A small-molecule ligand and the protein it binds are described below.
Small molecule (SMILES): CC(=O)N[C@@H]1[C@@H](O)[C@H](O)[C@@H](CO)O[C@H]1O

Sequence of chain 1.D:
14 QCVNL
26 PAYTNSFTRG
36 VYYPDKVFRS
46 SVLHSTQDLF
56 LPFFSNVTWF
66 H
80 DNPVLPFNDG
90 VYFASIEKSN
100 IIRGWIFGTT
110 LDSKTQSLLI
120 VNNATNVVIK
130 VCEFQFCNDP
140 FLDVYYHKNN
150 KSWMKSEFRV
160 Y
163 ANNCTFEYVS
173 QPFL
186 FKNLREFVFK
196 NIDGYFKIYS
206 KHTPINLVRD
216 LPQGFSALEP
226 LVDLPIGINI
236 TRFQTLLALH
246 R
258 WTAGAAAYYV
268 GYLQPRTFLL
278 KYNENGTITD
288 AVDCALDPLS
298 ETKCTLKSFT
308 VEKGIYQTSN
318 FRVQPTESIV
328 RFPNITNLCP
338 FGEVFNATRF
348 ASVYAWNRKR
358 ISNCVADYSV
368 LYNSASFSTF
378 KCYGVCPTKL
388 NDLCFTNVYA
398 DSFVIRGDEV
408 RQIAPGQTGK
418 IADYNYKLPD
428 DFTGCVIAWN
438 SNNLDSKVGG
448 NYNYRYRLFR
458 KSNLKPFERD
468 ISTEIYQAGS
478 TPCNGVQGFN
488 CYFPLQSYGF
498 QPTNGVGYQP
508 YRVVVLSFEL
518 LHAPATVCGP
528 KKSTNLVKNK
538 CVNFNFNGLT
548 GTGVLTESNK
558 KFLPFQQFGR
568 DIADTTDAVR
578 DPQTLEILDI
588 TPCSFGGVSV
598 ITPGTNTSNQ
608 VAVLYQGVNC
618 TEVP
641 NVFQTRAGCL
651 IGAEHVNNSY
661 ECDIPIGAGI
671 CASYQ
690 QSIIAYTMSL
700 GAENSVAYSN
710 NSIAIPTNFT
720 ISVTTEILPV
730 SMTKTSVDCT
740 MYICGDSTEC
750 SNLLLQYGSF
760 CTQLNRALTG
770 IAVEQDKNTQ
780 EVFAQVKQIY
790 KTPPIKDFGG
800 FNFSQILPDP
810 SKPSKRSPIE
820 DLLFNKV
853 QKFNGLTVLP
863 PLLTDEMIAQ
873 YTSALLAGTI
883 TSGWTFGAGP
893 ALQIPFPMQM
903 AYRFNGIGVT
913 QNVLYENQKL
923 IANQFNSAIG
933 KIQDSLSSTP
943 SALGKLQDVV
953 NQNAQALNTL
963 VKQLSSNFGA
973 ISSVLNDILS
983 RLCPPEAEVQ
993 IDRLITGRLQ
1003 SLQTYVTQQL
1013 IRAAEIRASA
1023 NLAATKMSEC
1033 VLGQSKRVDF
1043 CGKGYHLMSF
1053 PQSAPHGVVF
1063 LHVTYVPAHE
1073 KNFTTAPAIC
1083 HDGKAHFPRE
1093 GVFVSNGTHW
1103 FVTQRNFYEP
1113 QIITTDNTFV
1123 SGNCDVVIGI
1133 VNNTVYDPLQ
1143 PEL

Binding-site contacts:
Ligand atom C4 contacts residue ASN1134 of chain 1.D at 4.3 Å.
Ligand atom C1 contacts residue ASN1134 of chain 1.D at 1.5 Å.
Ligand atom C3 contacts residue ASN1134 of chain 1.D at 3.8 Å.
Ligand atom C2 contacts residue ASN1134 of chain 1.D at 2.5 Å.
Ligand atom C7 contacts residue ASN1134 of chain 1.D at 3.5 Å.
Ligand atom O5 contacts residue ASN1134 of chain 1.D at 2.4 Å (h-bond).
Ligand atom C5 contacts residue ASN1134 of chain 1.D at 3.7 Å.
Ligand atom N2 contacts residue ASN1134 of chain 1.D at 2.9 Å (h-bond).
Ligand atom O7 contacts residue ASN1134 of chain 1.D at 3.7 Å.